Binding-site contacts:
Ligand atom C15 contacts residue LEU73 of chain 1.A at 3.8 Å (hydrophobic).
Ligand atom C31 contacts residue LYS70 of chain 1.A at 4.2 Å.
Ligand atom N5 contacts residue HIS83 of chain 1.A at 2.8 Å (h-bond).
Ligand atom C13 contacts residue ASP76 of chain 1.A at 4.2 Å.
Ligand atom C28 contacts residue HIS83 of chain 1.A at 3.4 Å.
Ligand atom C7 contacts residue ASP76 of chain 1.A at 4.3 Å.
Ligand atom C14 contacts residue LEU73 of chain 1.A at 4.3 Å (hydrophobic).
Ligand atom C31 contacts residue LEU73 of chain 1.A at 4.3 Å (hydrophobic).
Ligand atom C14 contacts residue ASP76 of chain 1.A at 3.8 Å.
Ligand atom C8 contacts residue ASP76 of chain 1.A at 3.6 Å.
Ligand atom C24 contacts residue ILE81 of chain 1.A at 3.9 Å (hydrophobic).
Ligand atom C21 contacts residue HIS83 of chain 1.A at 4.3 Å.
Ligand atom C26 contacts residue HIS83 of chain 1.A at 4.3 Å.
Ligand atom C29 contacts residue HIS83 of chain 1.A at 4.2 Å.
Ligand atom N3 contacts residue HIS83 of chain 1.A at 2.8 Å (h-bond).
Ligand atom C27 contacts residue HIS83 of chain 1.A at 3.5 Å.
Ligand atom N2 contacts residue HIS83 of chain 1.A at 4.0 Å.
Ligand atom N4 contacts residue HIS83 of chain 1.A at 3.0 Å (h-bond).
Ligand atom RU contacts residue HIS83 of chain 1.A at 2.0 Å.
Ligand atom C22 contacts residue HIS83 of chain 1.A at 3.4 Å.
Ligand atom C13 contacts residue ASP77 of chain 1.A at 3.4 Å.
Ligand atom C13 contacts residue VAL80 of chain 1.A at 3.7 Å (hydrophobic).
Ligand atom C14 contacts residue LYS74 of chain 1.A at 3.1 Å.
Ligand atom C15 contacts residue LYS74 of chain 1.A at 3.5 Å.
Ligand atom C25 contacts residue ILE81 of chain 1.A at 3.8 Å (hydrophobic).
Ligand atom C26 contacts residue ASP77 of chain 1.A at 4.1 Å.
Ligand atom C16 contacts residue LEU73 of chain 1.A at 4.0 Å (hydrophobic).
Ligand atom C12 contacts residue HIS83 of chain 1.A at 3.5 Å.
Ligand atom C23 contacts residue HIS83 of chain 1.A at 3.6 Å.
Ligand atom C12 contacts residue VAL80 of chain 1.A at 4.2 Å (hydrophobic).
Ligand atom C16 contacts residue HIS83 of chain 1.A at 3.5 Å.
Ligand atom C25 contacts residue VAL80 of chain 1.A at 3.2 Å (hydrophobic).
Ligand atom C30 contacts residue LYS70 of chain 1.A at 4.3 Å.
Ligand atom N6 contacts residue HIS83 of chain 1.A at 2.9 Å (h-bond).
Ligand atom C17 contacts residue HIS83 of chain 1.A at 3.3 Å.
Ligand atom C26 contacts residue VAL80 of chain 1.A at 3.2 Å (hydrophobic).
Ligand atom C14 contacts residue ASP77 of chain 1.A at 3.4 Å.
Ligand atom C22 contacts residue VAL80 of chain 1.A at 4.0 Å (hydrophobic).
Ligand atom C27 contacts residue LEU73 of chain 1.A at 4.2 Å (hydrophobic).
Ligand atom C15 contacts residue ASP76 of chain 1.A at 4.0 Å.

The protein below binds the small molecule below.
Small molecule (SMILES): c1ccn2->[Ru+2]34(<-n5ccccc5-c5cccc(-c2c1)n->35)<-n1cccc2ccc3cccn->4c3c21

Sequence of chain 1.A:
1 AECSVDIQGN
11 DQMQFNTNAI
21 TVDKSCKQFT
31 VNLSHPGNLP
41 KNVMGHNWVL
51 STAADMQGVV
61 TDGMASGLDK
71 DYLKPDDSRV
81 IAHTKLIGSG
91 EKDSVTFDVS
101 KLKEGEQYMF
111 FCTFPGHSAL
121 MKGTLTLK